Binding-site contacts:
Ligand atom C7 contacts residue ASN17 of chain 1.A at 3.5 Å.
Ligand atom C2 contacts residue ASN17 of chain 1.A at 2.5 Å.
Ligand atom O5 contacts residue ASN17 of chain 1.A at 2.4 Å (h-bond).
Ligand atom O6 contacts residue ASN17 of chain 1.A at 4.3 Å.
Ligand atom C5 contacts residue ASN17 of chain 1.A at 3.7 Å.
Ligand atom C1 contacts residue ASN17 of chain 1.A at 1.5 Å.
Ligand atom O7 contacts residue ASN17 of chain 1.A at 3.6 Å.
Ligand atom C3 contacts residue ASN17 of chain 1.A at 3.9 Å.
Ligand atom N2 contacts residue ASN17 of chain 1.A at 2.9 Å (h-bond).
Ligand atom C4 contacts residue ASN17 of chain 1.A at 4.3 Å.

This small molecule binds to this protein.
Small molecule (SMILES): CC(=O)N[C@@H]1[C@@H](O)[C@H](O)[C@@H](CO)O[C@H]1O

Sequence of chain 1.A:
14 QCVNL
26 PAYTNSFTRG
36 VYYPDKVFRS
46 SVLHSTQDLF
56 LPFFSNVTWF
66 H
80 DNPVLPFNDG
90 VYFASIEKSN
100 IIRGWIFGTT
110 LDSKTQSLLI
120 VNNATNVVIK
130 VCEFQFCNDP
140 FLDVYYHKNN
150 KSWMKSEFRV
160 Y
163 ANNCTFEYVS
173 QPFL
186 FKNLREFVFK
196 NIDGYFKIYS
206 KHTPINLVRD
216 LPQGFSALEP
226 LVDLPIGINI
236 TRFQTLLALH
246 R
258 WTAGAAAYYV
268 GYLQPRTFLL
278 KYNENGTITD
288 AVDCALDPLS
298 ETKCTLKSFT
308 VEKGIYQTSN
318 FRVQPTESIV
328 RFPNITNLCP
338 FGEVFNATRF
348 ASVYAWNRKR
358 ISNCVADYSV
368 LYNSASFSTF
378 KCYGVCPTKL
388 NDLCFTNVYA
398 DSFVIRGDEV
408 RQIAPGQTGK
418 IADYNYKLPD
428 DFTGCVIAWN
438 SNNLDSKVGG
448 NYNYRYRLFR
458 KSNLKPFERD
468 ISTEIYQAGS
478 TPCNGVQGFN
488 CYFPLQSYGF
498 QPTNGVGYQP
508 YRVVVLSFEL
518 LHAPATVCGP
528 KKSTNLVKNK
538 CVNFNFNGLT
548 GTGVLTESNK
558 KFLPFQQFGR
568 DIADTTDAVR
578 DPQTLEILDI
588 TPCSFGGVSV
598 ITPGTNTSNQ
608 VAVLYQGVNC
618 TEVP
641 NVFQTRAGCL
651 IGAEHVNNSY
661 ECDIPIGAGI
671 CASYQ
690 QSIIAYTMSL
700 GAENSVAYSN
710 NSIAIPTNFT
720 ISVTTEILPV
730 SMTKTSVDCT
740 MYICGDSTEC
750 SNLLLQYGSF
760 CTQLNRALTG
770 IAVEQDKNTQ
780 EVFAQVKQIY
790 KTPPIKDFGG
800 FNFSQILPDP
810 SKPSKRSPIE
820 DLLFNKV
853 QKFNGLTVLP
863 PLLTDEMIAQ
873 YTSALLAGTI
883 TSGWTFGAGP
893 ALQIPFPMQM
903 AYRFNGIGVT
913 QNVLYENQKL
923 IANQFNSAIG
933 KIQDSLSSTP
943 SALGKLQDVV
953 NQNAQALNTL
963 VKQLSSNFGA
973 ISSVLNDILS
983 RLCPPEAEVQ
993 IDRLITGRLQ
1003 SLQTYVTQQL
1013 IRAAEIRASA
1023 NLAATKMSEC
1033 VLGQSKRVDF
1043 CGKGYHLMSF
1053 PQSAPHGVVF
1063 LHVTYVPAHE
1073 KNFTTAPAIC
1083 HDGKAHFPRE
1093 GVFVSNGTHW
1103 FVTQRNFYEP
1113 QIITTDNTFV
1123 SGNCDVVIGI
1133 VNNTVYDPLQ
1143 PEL